Binding-site contacts:
Ligand atom OAU contacts residue NAP1 of chain 2.I at 3.2 Å (h-bond).
Ligand atom OAC contacts residue TYR183 of chain 2.A at 2.5 Å (h-bond).
Ligand atom CAJ contacts residue ALA121 of chain 2.A at 3.8 Å (hydrophobic).
Ligand atom CAX contacts residue MET186 of chain 2.A at 3.8 Å (hydrophobic).
Ligand atom OAU contacts residue SER223 of chain 2.A at 3.8 Å.
Ligand atom CAH contacts residue SER223 of chain 2.A at 3.6 Å.
Ligand atom CAY contacts residue SER223 of chain 2.A at 3.5 Å.
Ligand atom CAI contacts residue VAL227 of chain 2.A at 3.7 Å (hydrophobic).
Ligand atom CBA contacts residue NAP1 of chain 2.I at 3.6 Å.
Ligand atom CAJ contacts residue SER223 of chain 2.A at 3.1 Å.
Ligand atom CAP contacts residue PHE230 of chain 2.A at 3.8 Å (hydrophobic).
Ligand atom OAT contacts residue ALA123 of chain 2.A at 3.2 Å (h-bond).
Ligand atom CBB contacts residue MET125 of chain 2.A at 3.8 Å (hydrophobic).
Ligand atom CAA contacts residue GLN181 of chain 2.A at 3.2 Å.
Ligand atom CAR contacts residue NAP1 of chain 2.I at 3.1 Å.
Ligand atom OAB contacts residue ALA123 of chain 2.A at 3.7 Å.
Ligand atom OAT contacts residue LEU128 of chain 2.A at 3.7 Å.
Ligand atom CAV contacts residue NAP1 of chain 2.I at 3.0 Å.
Ligand atom CAW contacts residue NAP1 of chain 2.I at 3.5 Å.
Ligand atom OAC contacts residue LYS190 of chain 2.A at 3.7 Å.
Ligand atom CBB contacts residue ALA123 of chain 2.A at 3.7 Å (hydrophobic).
Ligand atom CAM contacts residue TYR183 of chain 2.A at 3.2 Å (hydrophobic).
Ligand atom OAB contacts residue MET125 of chain 2.A at 3.6 Å.
Ligand atom OAC contacts residue NAP1 of chain 2.I at 2.6 Å (h-bond).
Ligand atom CAN contacts residue VAL227 of chain 2.A at 3.8 Å (hydrophobic).
Ligand atom CAP contacts residue TYR173 of chain 2.A at 3.7 Å (hydrophobic).
Ligand atom CAW contacts residue TYR183 of chain 2.A at 3.3 Å (hydrophobic).
Ligand atom NAS contacts residue PHE122 of chain 2.A at 3.5 Å.
Ligand atom CAM contacts residue NAP1 of chain 2.I at 3.8 Å.
Ligand atom CAZ contacts residue ALA123 of chain 2.A at 3.5 Å (hydrophobic).
Ligand atom CAH contacts residue ALA121 of chain 2.A at 3.6 Å (hydrophobic).
Ligand atom CAH contacts residue PHE122 of chain 2.A at 3.8 Å (hydrophobic).
Ligand atom CAK contacts residue NAP1 of chain 2.I at 3.5 Å.
Ligand atom OAB contacts residue PHE122 of chain 2.A at 3.5 Å.
Ligand atom CAF contacts residue NAP1 of chain 2.I at 2.9 Å.
Ligand atom CAA contacts residue GLY228 of chain 2.A at 3.7 Å.
Ligand atom CAA contacts residue VAL227 of chain 2.A at 3.7 Å (hydrophobic).
Ligand atom CBB contacts residue PHE122 of chain 2.A at 3.6 Å (hydrophobic).
Ligand atom CAE contacts residue SER223 of chain 2.A at 3.4 Å.
Ligand atom NAS contacts residue ALA123 of chain 2.A at 2.7 Å (h-bond).

The protein below binds the small molecule below.
Small molecule (SMILES): CCCCCCc1ccc(Oc2ccc(Oc3cccc(O)n3)cc2)c(O)c1

Sequence of chain 2.A:
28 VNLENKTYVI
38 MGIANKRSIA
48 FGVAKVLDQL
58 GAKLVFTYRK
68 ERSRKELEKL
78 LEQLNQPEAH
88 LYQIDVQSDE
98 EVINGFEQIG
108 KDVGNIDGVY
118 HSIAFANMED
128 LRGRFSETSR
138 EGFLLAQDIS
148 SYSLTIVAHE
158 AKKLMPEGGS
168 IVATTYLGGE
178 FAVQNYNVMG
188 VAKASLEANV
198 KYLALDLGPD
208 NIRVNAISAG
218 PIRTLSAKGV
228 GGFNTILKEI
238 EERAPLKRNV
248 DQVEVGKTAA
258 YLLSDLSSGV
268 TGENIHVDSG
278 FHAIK